Binding-site contacts:
Ligand atom C10 contacts residue ILE89 of chain 1.A at 3.8 Å (hydrophobic).
Ligand atom O2 contacts residue LEU41 of chain 1.A at 3.8 Å.
Ligand atom C11 contacts residue ALA48 of chain 1.A at 4.0 Å (hydrophobic).
Ligand atom C4 contacts residue VAL179 of chain 1.A at 4.0 Å (hydrophobic).
Ligand atom C3 contacts residue ASN44 of chain 1.A at 4.0 Å.
Ligand atom C2 contacts residue MET91 of chain 1.A at 3.8 Å (hydrophobic).
Ligand atom C5 contacts residue ASP86 of chain 1.A at 3.5 Å.
Ligand atom C7 contacts residue THR177 of chain 1.A at 3.6 Å.
Ligand atom C5 contacts residue THR177 of chain 1.A at 4.0 Å.
Ligand atom O2 contacts residue ASN44 of chain 1.A at 3.5 Å.
Ligand atom C14 contacts residue ASN99 of chain 1.A at 3.8 Å.
Ligand atom C10 contacts residue LYS51 of chain 1.A at 3.8 Å.
Ligand atom C8 contacts residue ALA48 of chain 1.A at 4.0 Å (hydrophobic).
Ligand atom O1 contacts residue THR177 of chain 1.A at 3.6 Å.
Ligand atom N1 contacts residue ALA48 of chain 1.A at 3.7 Å.
Ligand atom O1 contacts residue SER45 of chain 1.A at 3.9 Å.
Ligand atom C7 contacts residue ALA48 of chain 1.A at 4.0 Å (hydrophobic).
Ligand atom C5 contacts residue SER45 of chain 1.A at 4.0 Å.
Ligand atom C11 contacts residue ILE89 of chain 1.A at 3.6 Å (hydrophobic).
Ligand atom C6 contacts residue ALA48 of chain 1.A at 4.1 Å (hydrophobic).
Ligand atom C1 contacts residue THR177 of chain 1.A at 3.9 Å.
Ligand atom O1 contacts residue ASP86 of chain 1.A at 2.6 Å (salt-bridge).
Ligand atom C11 contacts residue MET91 of chain 1.A at 3.8 Å (hydrophobic).
Ligand atom O3 contacts residue MET91 of chain 1.A at 3.4 Å.
Ligand atom C5 contacts residue ASN44 of chain 1.A at 3.8 Å.
Ligand atom C9 contacts residue ALA48 of chain 1.A at 4.0 Å (hydrophobic).
Ligand atom C4 contacts residue ASN44 of chain 1.A at 3.5 Å.
Ligand atom C9 contacts residue LYS51 of chain 1.A at 3.7 Å.
Ligand atom C11 contacts residue GLY90 of chain 1.A at 3.4 Å.
Ligand atom C15 contacts residue ASN99 of chain 1.A at 4.0 Å.
Ligand atom O1 contacts residue ASN44 of chain 1.A at 4.1 Å.
Ligand atom C6 contacts residue ASP86 of chain 1.A at 3.5 Å.
Ligand atom C18 contacts residue ASN44 of chain 1.A at 3.6 Å.
Ligand atom C13 contacts residue MET91 of chain 1.A at 3.8 Å (hydrophobic).
Ligand atom C7 contacts residue MET91 of chain 1.A at 3.9 Å (hydrophobic).
Ligand atom O2 contacts residue VAL179 of chain 1.A at 3.5 Å.
Ligand atom O3 contacts residue THR177 of chain 1.A at 2.6 Å (h-bond).
Ligand atom C6 contacts residue THR177 of chain 1.A at 3.7 Å.
Ligand atom O1 contacts residue ALA48 of chain 1.A at 3.2 Å.
Ligand atom O3 contacts residue GLY90 of chain 1.A at 3.7 Å.

Sequence of chain 1.A:
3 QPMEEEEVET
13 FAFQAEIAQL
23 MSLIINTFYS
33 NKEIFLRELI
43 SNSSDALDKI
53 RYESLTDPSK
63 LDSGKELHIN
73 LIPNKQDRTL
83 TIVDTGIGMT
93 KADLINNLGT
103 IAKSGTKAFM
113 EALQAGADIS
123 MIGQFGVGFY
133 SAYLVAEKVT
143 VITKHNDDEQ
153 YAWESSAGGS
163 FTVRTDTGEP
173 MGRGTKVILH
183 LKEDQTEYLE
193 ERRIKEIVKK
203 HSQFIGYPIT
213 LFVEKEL

This small molecule binds to this protein.
Small molecule (SMILES): Cc1ccccc1[C@H]1CCCN1C(=O)c1ccc(O)cc1O